Binding-site contacts:
Ligand atom CB contacts residue ARG360 of chain 1.A at 4.3 Å.
Ligand atom CD contacts residue ARG360 of chain 1.A at 3.2 Å.
Ligand atom CD contacts residue ARG361 of chain 1.A at 3.3 Å.
Ligand atom O contacts residue ARG361 of chain 1.A at 3.5 Å.
Ligand atom N contacts residue ARG360 of chain 1.A at 3.9 Å.
Ligand atom N contacts residue ARG361 of chain 1.A at 2.9 Å (salt-bridge).
Ligand atom CG contacts residue ARG360 of chain 1.A at 3.9 Å.
Ligand atom C contacts residue ARG361 of chain 1.A at 4.2 Å.
Ligand atom CD contacts residue GLY363 of chain 1.A at 4.4 Å.
Ligand atom CA contacts residue ARG361 of chain 1.A at 4.1 Å.

A protein and the small-molecule ligand that binds it are described below.
Small molecule (SMILES): O=C(O)[C@@H]1CCCN1

Sequence of chain 1.A:
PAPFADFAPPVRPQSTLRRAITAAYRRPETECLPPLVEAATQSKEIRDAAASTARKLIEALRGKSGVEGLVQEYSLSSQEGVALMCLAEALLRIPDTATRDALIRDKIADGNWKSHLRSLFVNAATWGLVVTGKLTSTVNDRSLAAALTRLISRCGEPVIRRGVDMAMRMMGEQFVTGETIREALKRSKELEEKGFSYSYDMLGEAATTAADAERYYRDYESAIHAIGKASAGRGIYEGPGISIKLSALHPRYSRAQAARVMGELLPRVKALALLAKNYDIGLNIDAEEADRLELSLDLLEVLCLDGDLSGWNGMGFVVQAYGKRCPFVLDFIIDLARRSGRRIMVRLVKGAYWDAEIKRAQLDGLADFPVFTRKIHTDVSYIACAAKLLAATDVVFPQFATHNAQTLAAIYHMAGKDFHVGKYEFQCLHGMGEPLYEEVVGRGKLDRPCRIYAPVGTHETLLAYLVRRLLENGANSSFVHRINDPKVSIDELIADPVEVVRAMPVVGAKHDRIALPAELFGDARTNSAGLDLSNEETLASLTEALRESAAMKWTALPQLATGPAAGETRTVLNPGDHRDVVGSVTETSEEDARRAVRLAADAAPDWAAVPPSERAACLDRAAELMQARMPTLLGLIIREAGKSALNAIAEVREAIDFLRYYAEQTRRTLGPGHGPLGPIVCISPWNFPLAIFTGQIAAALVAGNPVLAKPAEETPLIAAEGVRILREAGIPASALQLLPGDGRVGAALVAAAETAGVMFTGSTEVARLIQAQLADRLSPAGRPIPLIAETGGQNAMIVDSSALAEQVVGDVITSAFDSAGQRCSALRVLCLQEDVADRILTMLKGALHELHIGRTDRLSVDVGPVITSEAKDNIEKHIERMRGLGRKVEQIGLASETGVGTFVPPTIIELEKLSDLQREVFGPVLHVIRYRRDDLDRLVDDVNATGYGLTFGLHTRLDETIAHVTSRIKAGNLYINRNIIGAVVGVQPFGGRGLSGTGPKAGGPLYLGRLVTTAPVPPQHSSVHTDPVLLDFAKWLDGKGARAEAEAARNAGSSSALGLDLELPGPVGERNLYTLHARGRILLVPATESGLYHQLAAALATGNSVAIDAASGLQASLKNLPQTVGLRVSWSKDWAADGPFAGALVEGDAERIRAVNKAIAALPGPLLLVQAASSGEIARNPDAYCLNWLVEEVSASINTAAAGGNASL